Sequence of chain 1.A:
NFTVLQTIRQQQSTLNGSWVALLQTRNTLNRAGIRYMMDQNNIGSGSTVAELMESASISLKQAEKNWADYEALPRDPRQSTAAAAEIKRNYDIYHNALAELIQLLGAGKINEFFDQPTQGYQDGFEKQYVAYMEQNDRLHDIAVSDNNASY

A protein and the small-molecule ligand that binds it are described below.
Small molecule (SMILES): N[C@@H](CO)C(=O)O

Sequence of chain 1.B:
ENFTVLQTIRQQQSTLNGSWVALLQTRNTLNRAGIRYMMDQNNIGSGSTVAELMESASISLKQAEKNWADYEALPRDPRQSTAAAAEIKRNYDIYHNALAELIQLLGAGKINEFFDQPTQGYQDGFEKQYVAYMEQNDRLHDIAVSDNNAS

Binding-site contacts:
Ligand atom C contacts residue ARG44 of chain 1.B at 3.4 Å.
Ligand atom C contacts residue ASN48 of chain 1.B at 4.5 Å.
Ligand atom OG contacts residue PHE131 of chain 1.B at 3.2 Å.
Ligand atom OG contacts residue PHE132 of chain 1.B at 4.0 Å.
Ligand atom CA contacts residue ARG49 of chain 1.A at 4.5 Å.
Ligand atom CB contacts residue PHE132 of chain 1.B at 3.7 Å (hydrophobic).
Ligand atom OXT contacts residue GLN137 of chain 1.B at 4.1 Å.
Ligand atom OG contacts residue ASN48 of chain 1.B at 2.5 Å (h-bond).
Ligand atom CA contacts residue ASN48 of chain 1.B at 4.3 Å.
Ligand atom OXT contacts residue ARG44 of chain 1.B at 3.6 Å.
Ligand atom O contacts residue THR136 of chain 1.B at 3.8 Å.
Ligand atom CA contacts residue PHE132 of chain 1.B at 4.2 Å (hydrophobic).
Ligand atom CB contacts residue ASN48 of chain 1.B at 3.2 Å.
Ligand atom O contacts residue ARG44 of chain 1.B at 2.5 Å (salt-bridge).
Ligand atom C contacts residue THR136 of chain 1.B at 3.0 Å.
Ligand atom CA contacts residue GLN134 of chain 1.B at 4.3 Å.
Ligand atom CB contacts residue PHE131 of chain 1.B at 4.0 Å (hydrophobic).
Ligand atom OXT contacts residue THR136 of chain 1.B at 2.0 Å.
Ligand atom C contacts residue ARG49 of chain 1.A at 4.2 Å.
Ligand atom O contacts residue ASN48 of chain 1.B at 3.8 Å.
Ligand atom CB contacts residue ARG49 of chain 1.A at 4.0 Å.
Ligand atom CA contacts residue PHE131 of chain 1.B at 3.6 Å (hydrophobic).
Ligand atom CA contacts residue LEU119 of chain 1.B at 4.4 Å (hydrophobic).
Ligand atom OXT contacts residue LEU119 of chain 1.B at 3.9 Å.
Ligand atom N contacts residue PHE131 of chain 1.B at 3.5 Å (h-bond).
Ligand atom CA contacts residue THR136 of chain 1.B at 3.5 Å.
Ligand atom N contacts residue ASP133 of chain 1.B at 4.3 Å.
Ligand atom N contacts residue THR136 of chain 1.B at 3.6 Å.
Ligand atom N contacts residue GLN134 of chain 1.B at 3.1 Å (h-bond).
Ligand atom N contacts residue ARG49 of chain 1.A at 4.2 Å.
Ligand atom C contacts residue LEU119 of chain 1.B at 4.4 Å (hydrophobic).
Ligand atom O contacts residue ARG49 of chain 1.A at 3.5 Å (salt-bridge).
Ligand atom OXT contacts residue GLN134 of chain 1.B at 4.3 Å.
Ligand atom N contacts residue PHE132 of chain 1.B at 3.2 Å (h-bond).